Binding-site contacts:
Ligand atom C8 contacts residue ASN340 of chain 1.D at 3.2 Å.
Ligand atom C8 contacts residue ARG444 of chain 1.D at 3.3 Å.
Ligand atom C2 contacts residue ASN340 of chain 1.D at 2.5 Å.
Ligand atom N2 contacts residue ARG444 of chain 1.D at 3.8 Å.
Ligand atom O7 contacts residue ARG444 of chain 1.D at 3.9 Å.
Ligand atom C8 contacts residue THR442 of chain 1.D at 3.6 Å.
Ligand atom C8 contacts residue HIS341 of chain 1.D at 4.0 Å.
Ligand atom O7 contacts residue HIS341 of chain 1.D at 3.5 Å (h-bond).
Ligand atom C1 contacts residue ASN340 of chain 1.D at 1.4 Å.
Ligand atom C8 contacts residue ASP432 of chain 1.D at 4.0 Å.
Ligand atom N2 contacts residue ASN340 of chain 1.D at 3.0 Å (h-bond).
Ligand atom O5 contacts residue ASN340 of chain 1.D at 2.3 Å (h-bond).
Ligand atom C7 contacts residue ASN340 of chain 1.D at 3.0 Å.
Ligand atom C5 contacts residue ASN340 of chain 1.D at 3.7 Å.
Ligand atom C4 contacts residue ASN340 of chain 1.D at 4.2 Å.
Ligand atom O7 contacts residue ASN340 of chain 1.D at 3.3 Å (h-bond).
Ligand atom C3 contacts residue ASN340 of chain 1.D at 3.8 Å.
Ligand atom C7 contacts residue HIS341 of chain 1.D at 4.2 Å.
Ligand atom C7 contacts residue ARG444 of chain 1.D at 3.5 Å.

Sequence of chain 1.D:
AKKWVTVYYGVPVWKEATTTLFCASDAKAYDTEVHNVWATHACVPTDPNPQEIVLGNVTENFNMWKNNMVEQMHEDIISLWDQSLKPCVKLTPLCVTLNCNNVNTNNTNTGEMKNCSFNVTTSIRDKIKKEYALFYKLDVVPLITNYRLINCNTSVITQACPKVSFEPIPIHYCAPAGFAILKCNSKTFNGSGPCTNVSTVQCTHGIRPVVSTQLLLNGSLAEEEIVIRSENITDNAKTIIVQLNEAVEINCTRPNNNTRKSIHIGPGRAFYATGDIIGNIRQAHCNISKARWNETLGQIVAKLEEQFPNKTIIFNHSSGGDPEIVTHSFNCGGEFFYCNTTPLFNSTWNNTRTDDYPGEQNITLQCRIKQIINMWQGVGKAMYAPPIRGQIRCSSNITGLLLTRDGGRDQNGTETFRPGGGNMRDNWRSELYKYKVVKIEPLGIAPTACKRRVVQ

This protein binds this small molecule.
Small molecule (SMILES): CC(=O)N[C@H]1[C@H](O[C@H]2[C@H](O)[C@@H](NC(C)=O)CO[C@@H]2CO)O[C@H](CO)[C@@H](O)[C@@H]1O